The protein below binds the small molecule below.
Small molecule (SMILES): O=c1ccn([C@@H]2O[C@H](CO[P](=O)(O)O[P](=O)(O)O[C@H]3O[C@H](CO)[C@@H](O)[C@H](O)[C@H]3O)[C@@H](O)[C@H]2O)c(=O)[nH]1

Binding-site contacts:
Ligand atom O1B contacts residue ARG246 of chain 1.A at 2.8 Å.
Ligand atom O4 contacts residue PHE233 of chain 1.A at 3.5 Å.
Ligand atom O4C contacts residue VAL288 of chain 1.A at 2.9 Å.
Ligand atom O5' contacts residue ASN194 of chain 1.A at 2.5 Å (h-bond).
Ligand atom O4' contacts residue NAD1 of chain 1.E at 3.2 Å.
Ligand atom C2 contacts residue LEU215 of chain 1.A at 3.4 Å (hydrophobic).
Ligand atom O3A contacts residue ASN194 of chain 1.A at 2.9 Å (h-bond).
Ligand atom N3 contacts residue PHE233 of chain 1.A at 3.2 Å.
Ligand atom O4C contacts residue LEU215 of chain 1.A at 3.3 Å.
Ligand atom O2C contacts residue PRO244 of chain 1.A at 3.3 Å.
Ligand atom C1C contacts residue VAL288 of chain 1.A at 3.6 Å (hydrophobic).
Ligand atom C4C contacts residue VAL288 of chain 1.A at 3.4 Å (hydrophobic).
Ligand atom O1B contacts residue ASN194 of chain 1.A at 3.4 Å (h-bond).
Ligand atom O2A contacts residue ASN214 of chain 1.A at 3.3 Å.
Ligand atom N1 contacts residue LEU215 of chain 1.A at 3.5 Å.
Ligand atom C5C contacts residue TYR248 of chain 1.A at 3.1 Å (hydrophobic).
Ligand atom N3 contacts residue TYR231 of chain 1.A at 3.0 Å (h-bond).
Ligand atom O3C contacts residue VAL288 of chain 1.A at 2.9 Å.
Ligand atom O2 contacts residue PHE233 of chain 1.A at 3.2 Å (h-bond).
Ligand atom O4' contacts residue SER135 of chain 1.A at 2.4 Å (h-bond).
Ligand atom O1A contacts residue ASN213 of chain 1.A at 3.5 Å (h-bond).
Ligand atom C4' contacts residue SER135 of chain 1.A at 3.6 Å.
Ligand atom C2 contacts residue TYR231 of chain 1.A at 3.5 Å (hydrophobic).
Ligand atom C5' contacts residue ASN194 of chain 1.A at 3.5 Å.
Ligand atom C6' contacts residue ASN194 of chain 1.A at 3.3 Å.
Ligand atom O2 contacts residue ILE232 of chain 1.A at 3.4 Å.
Ligand atom O2 contacts residue LEU215 of chain 1.A at 3.5 Å.
Ligand atom O6' contacts residue ASN194 of chain 1.A at 2.8 Å (h-bond).
Ligand atom C4' contacts residue NAD1 of chain 1.E at 3.2 Å.
Ligand atom C1' contacts residue ASN194 of chain 1.A at 3.5 Å.
Ligand atom O2A contacts residue LEU215 of chain 1.A at 2.8 Å (h-bond).
Ligand atom O3' contacts residue NAD1 of chain 1.E at 3.0 Å.
Ligand atom C4' contacts residue PHE193 of chain 1.A at 3.5 Å (hydrophobic).
Ligand atom O3C contacts residue PRO244 of chain 1.A at 3.0 Å (h-bond).
Ligand atom C5C contacts residue LEU215 of chain 1.A at 3.4 Å (hydrophobic).
Ligand atom O3' contacts residue TYR163 of chain 1.A at 3.3 Å (h-bond).
Ligand atom O2 contacts residue TYR231 of chain 1.A at 3.3 Å (h-bond).
Ligand atom C4C contacts residue TYR248 of chain 1.A at 3.2 Å (hydrophobic).
Ligand atom O4' contacts residue TYR192 of chain 1.A at 3.6 Å (h-bond).
Ligand atom O6' contacts residue LEU318 of chain 1.A at 2.8 Å.

Sequence of chain 1.A:
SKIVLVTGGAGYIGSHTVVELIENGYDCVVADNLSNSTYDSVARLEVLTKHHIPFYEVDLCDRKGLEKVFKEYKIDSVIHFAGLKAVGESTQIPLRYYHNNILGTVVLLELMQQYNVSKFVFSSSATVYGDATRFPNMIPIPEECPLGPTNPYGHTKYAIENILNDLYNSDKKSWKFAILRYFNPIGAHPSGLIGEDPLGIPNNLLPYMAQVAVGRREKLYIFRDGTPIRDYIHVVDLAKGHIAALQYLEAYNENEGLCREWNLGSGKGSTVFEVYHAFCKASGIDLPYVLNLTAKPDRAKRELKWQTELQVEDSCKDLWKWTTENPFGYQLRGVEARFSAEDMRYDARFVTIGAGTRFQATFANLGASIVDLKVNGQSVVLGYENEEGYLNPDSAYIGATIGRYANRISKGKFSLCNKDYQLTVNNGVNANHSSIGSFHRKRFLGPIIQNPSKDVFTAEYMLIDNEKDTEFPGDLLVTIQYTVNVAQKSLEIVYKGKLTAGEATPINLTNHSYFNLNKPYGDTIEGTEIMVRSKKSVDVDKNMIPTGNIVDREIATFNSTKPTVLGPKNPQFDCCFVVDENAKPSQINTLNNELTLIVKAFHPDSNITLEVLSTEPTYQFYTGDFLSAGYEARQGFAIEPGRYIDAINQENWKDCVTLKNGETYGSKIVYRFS